Sequence of chain 1.P:
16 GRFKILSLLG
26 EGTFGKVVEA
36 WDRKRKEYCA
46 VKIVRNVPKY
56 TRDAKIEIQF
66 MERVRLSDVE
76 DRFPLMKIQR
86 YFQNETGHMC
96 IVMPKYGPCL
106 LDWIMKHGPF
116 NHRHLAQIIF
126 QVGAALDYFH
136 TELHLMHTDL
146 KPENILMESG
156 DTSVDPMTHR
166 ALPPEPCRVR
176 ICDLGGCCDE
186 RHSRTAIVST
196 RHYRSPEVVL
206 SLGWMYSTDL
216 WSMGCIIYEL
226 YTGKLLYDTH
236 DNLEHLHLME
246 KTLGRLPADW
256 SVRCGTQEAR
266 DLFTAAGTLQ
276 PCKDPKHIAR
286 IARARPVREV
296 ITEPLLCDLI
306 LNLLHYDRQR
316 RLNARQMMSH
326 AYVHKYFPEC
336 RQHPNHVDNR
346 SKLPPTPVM

Binding-site contacts:
Ligand atom C2 contacts residue CYS104 of chain 1.P at 2.8 Å (hydrophobic).
Ligand atom C5 contacts residue CYS104 of chain 1.P at 3.4 Å (hydrophobic).
Ligand atom O2 contacts residue PRO103 of chain 1.P at 3.3 Å.
Ligand atom C15 contacts residue MET81 of chain 1.P at 3.8 Å (hydrophobic).
Ligand atom C18 contacts residue VAL32 of chain 1.P at 3.8 Å (hydrophobic).
Ligand atom C2 contacts residue ASP107 of chain 1.P at 3.8 Å.
Ligand atom C26 contacts residue LEU151 of chain 1.P at 3.6 Å (hydrophobic).
Ligand atom N3 contacts residue GLY102 of chain 1.P at 3.6 Å.
Ligand atom C6 contacts residue GLU148 of chain 1.P at 3.8 Å.
Ligand atom C3 contacts residue CYS104 of chain 1.P at 1.8 Å (hydrophobic).
Ligand atom N5 contacts residue MET98 of chain 1.P at 3.5 Å.
Ligand atom N6 contacts residue GLY102 of chain 1.P at 3.5 Å (h-bond).
Ligand atom O2 contacts residue CYS104 of chain 1.P at 2.5 Å (h-bond).
Ligand atom C18 contacts residue LEU151 of chain 1.P at 3.5 Å (hydrophobic).
Ligand atom C11 contacts residue GLY102 of chain 1.P at 3.5 Å.
Ligand atom C14 contacts residue PRO99 of chain 1.P at 3.8 Å (hydrophobic).
Ligand atom C12 contacts residue LEU151 of chain 1.P at 3.8 Å (hydrophobic).
Ligand atom C1 contacts residue ASP107 of chain 1.P at 3.4 Å.
Ligand atom C23 contacts residue LEU24 of chain 1.P at 3.8 Å (hydrophobic).
Ligand atom C20 contacts residue TYR101 of chain 1.P at 3.5 Å (hydrophobic).
Ligand atom N1 contacts residue ASP107 of chain 1.P at 2.9 Å (salt-bridge).
Ligand atom C19 contacts residue GLY102 of chain 1.P at 3.6 Å.
Ligand atom O1 contacts residue TYR101 of chain 1.P at 2.9 Å (h-bond).
Ligand atom C4 contacts residue CYS104 of chain 1.P at 3.0 Å (hydrophobic).
Ligand atom C24 contacts residue LEU24 of chain 1.P at 3.3 Å (hydrophobic).
Ligand atom C25 contacts residue GLY102 of chain 1.P at 3.7 Å.
Ligand atom C15 contacts residue MET98 of chain 1.P at 3.5 Å (hydrophobic).
Ligand atom C9 contacts residue LEU24 of chain 1.P at 3.8 Å (hydrophobic).
Ligand atom C3 contacts residue ASP107 of chain 1.P at 3.6 Å.
Ligand atom C13 contacts residue LEU151 of chain 1.P at 3.5 Å (hydrophobic).
Ligand atom C19 contacts residue TYR101 of chain 1.P at 3.5 Å (hydrophobic).
Ligand atom C4 contacts residue GLU148 of chain 1.P at 3.5 Å.
Ligand atom O2 contacts residue ASP107 of chain 1.P at 3.5 Å (salt-bridge).
Ligand atom N1 contacts residue CYS104 of chain 1.P at 3.7 Å.
Ligand atom N2 contacts residue LEU151 of chain 1.P at 3.5 Å.
Ligand atom O1 contacts residue LYS100 of chain 1.P at 3.8 Å.
Ligand atom N5 contacts residue MET81 of chain 1.P at 3.5 Å.
Ligand atom N6 contacts residue TYR101 of chain 1.P at 3.0 Å (h-bond).
Ligand atom C8 contacts residue GLY25 of chain 1.P at 3.8 Å.
Ligand atom C27 contacts residue ASP107 of chain 1.P at 3.6 Å.

This protein binds this small molecule.
Small molecule (SMILES): Cc1cc(C(=O)Nc2nc3cccc(C)c3n2[C@@H]2CCCCN(C(=O)C=CCN(C)C)C2)ccn1